This protein binds this small molecule.
Small molecule (SMILES): O=[N+]([O-])c1ccccc1

Sequence of chain 1.E:
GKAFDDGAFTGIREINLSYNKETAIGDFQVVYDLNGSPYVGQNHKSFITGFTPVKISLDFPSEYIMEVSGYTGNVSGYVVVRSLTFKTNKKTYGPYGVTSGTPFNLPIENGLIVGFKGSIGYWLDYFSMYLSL

Binding-site contacts:
Ligand atom C6 contacts residue TYR122 of chain 1.E at 3.6 Å (hydrophobic).
Ligand atom C4 contacts residue TYR78 of chain 1.E at 3.6 Å (hydrophobic).
Ligand atom C4 contacts residue GLA1 of chain 1.Q at 2.4 Å.
Ligand atom O2 contacts residue TRP123 of chain 1.E at 4.1 Å.
Ligand atom C3 contacts residue GLA1 of chain 1.Q at 1.4 Å.
Ligand atom C5 contacts residue SER76 of chain 1.E at 4.2 Å.
Ligand atom C5 contacts residue TRP123 of chain 1.E at 3.8 Å (hydrophobic).
Ligand atom O1 contacts residue TYR122 of chain 1.E at 4.1 Å.
Ligand atom C5 contacts residue TYR122 of chain 1.E at 3.3 Å (hydrophobic).
Ligand atom C4 contacts residue TYR122 of chain 1.E at 3.6 Å (hydrophobic).
Ligand atom N1 contacts residue SER76 of chain 1.E at 4.3 Å.
Ligand atom C5 contacts residue GLA1 of chain 1.Q at 3.7 Å.
Ligand atom C1 contacts residue TYR122 of chain 1.E at 4.2 Å (hydrophobic).
Ligand atom O2 contacts residue SER76 of chain 1.E at 3.2 Å (h-bond).
Ligand atom C3 contacts residue TYR78 of chain 1.E at 3.4 Å (hydrophobic).
Ligand atom C3 contacts residue TYR122 of chain 1.E at 4.2 Å (hydrophobic).
Ligand atom C2 contacts residue TYR78 of chain 1.E at 3.7 Å (hydrophobic).
Ligand atom C6 contacts residue GLA1 of chain 1.Q at 4.1 Å.
Ligand atom O2 contacts residue TYR122 of chain 1.E at 4.2 Å.
Ligand atom C2 contacts residue GLA1 of chain 1.Q at 2.4 Å.
Ligand atom N1 contacts residue TYR122 of chain 1.E at 3.8 Å.
Ligand atom C2 contacts residue TYR122 of chain 1.E at 4.5 Å (hydrophobic).
Ligand atom C4 contacts residue TRP123 of chain 1.E at 3.9 Å (hydrophobic).
Ligand atom C1 contacts residue TYR78 of chain 1.E at 4.4 Å (hydrophobic).
Ligand atom C5 contacts residue TYR78 of chain 1.E at 4.2 Å (hydrophobic).
Ligand atom C1 contacts residue GLA1 of chain 1.Q at 3.6 Å.